A protein and the small-molecule ligand that binds it are described below.
Small molecule (SMILES): O=C(O)[C@@](O)(COP(=O)(O)O)[C@H](O)[C@H](O)COP(=O)(O)O

Binding-site contacts:
Ligand atom O2 contacts residue MG1 of chain 1.HA at 2.3 Å.
Ligand atom O5P contacts residue ARG298 of chain 1.H at 2.9 Å (salt-bridge).
Ligand atom O2P contacts residue GLY383 of chain 1.H at 3.4 Å.
Ligand atom C2 contacts residue MG1 of chain 1.HA at 2.9 Å.
Ligand atom O6P contacts residue HIS330 of chain 1.H at 2.7 Å (h-bond).
Ligand atom O7 contacts residue LYS337 of chain 1.H at 2.9 Å (salt-bridge).
Ligand atom O3 contacts residue ASN127 of chain 1.C at 3.4 Å (h-bond).
Ligand atom O6P contacts residue SER382 of chain 1.H at 3.4 Å (h-bond).
Ligand atom O2P contacts residue LYS337 of chain 1.H at 2.7 Å (salt-bridge).
Ligand atom O6 contacts residue ASP207 of chain 1.H at 3.1 Å (salt-bridge).
Ligand atom O2P contacts residue TRP70 of chain 1.C at 3.4 Å.
Ligand atom C contacts residue ASN127 of chain 1.C at 3.4 Å.
Ligand atom O3P contacts residue GLY406 of chain 1.H at 2.9 Å (h-bond).
Ligand atom O2P contacts residue GLY384 of chain 1.H at 2.9 Å (h-bond).
Ligand atom O1 contacts residue LYS179 of chain 1.H at 3.1 Å (salt-bridge).
Ligand atom O6 contacts residue GLU208 of chain 1.H at 3.2 Å (salt-bridge).
Ligand atom C3 contacts residue KCX205 of chain 1.H at 3.2 Å.
Ligand atom O2 contacts residue ASP207 of chain 1.H at 3.4 Å (salt-bridge).
Ligand atom P1 contacts residue THR69 of chain 1.C at 3.4 Å.
Ligand atom O4P contacts residue ARG298 of chain 1.H at 2.9 Å (salt-bridge).
Ligand atom O6 contacts residue MG1 of chain 1.HA at 2.1 Å.
Ligand atom O1P contacts residue THR69 of chain 1.C at 2.5 Å (h-bond).
Ligand atom O4 contacts residue GLY383 of chain 1.H at 3.1 Å.
Ligand atom O1P contacts residue GLY407 of chain 1.H at 2.7 Å (h-bond).
Ligand atom O6 contacts residue LYS179 of chain 1.H at 3.3 Å (salt-bridge).
Ligand atom O1P contacts residue LYS179 of chain 1.H at 3.4 Å.
Ligand atom O3 contacts residue GLU208 of chain 1.H at 2.9 Å (salt-bridge).
Ligand atom O2 contacts residue THR177 of chain 1.H at 2.9 Å (h-bond).
Ligand atom O5 contacts residue LEU338 of chain 1.H at 3.4 Å.
Ligand atom O3 contacts residue KCX205 of chain 1.H at 2.7 Å (h-bond).
Ligand atom O6 contacts residue ASN127 of chain 1.C at 3.0 Å (h-bond).
Ligand atom O2 contacts residue LYS179 of chain 1.H at 3.0 Å (salt-bridge).
Ligand atom O3 contacts residue HIS297 of chain 1.H at 3.0 Å (h-bond).
Ligand atom C3 contacts residue MG1 of chain 1.HA at 3.0 Å.
Ligand atom O2 contacts residue KCX205 of chain 1.H at 3.1 Å (h-bond).
Ligand atom C contacts residue MG1 of chain 1.HA at 2.9 Å.
Ligand atom O3 contacts residue MG1 of chain 1.HA at 2.2 Å.
Ligand atom O4 contacts residue SER382 of chain 1.H at 3.0 Å (h-bond).
Ligand atom O2P contacts residue THR69 of chain 1.C at 3.3 Å (h-bond).
Ligand atom O6 contacts residue LYS181 of chain 1.H at 2.8 Å (salt-bridge).

Sequence of chain 1.C:
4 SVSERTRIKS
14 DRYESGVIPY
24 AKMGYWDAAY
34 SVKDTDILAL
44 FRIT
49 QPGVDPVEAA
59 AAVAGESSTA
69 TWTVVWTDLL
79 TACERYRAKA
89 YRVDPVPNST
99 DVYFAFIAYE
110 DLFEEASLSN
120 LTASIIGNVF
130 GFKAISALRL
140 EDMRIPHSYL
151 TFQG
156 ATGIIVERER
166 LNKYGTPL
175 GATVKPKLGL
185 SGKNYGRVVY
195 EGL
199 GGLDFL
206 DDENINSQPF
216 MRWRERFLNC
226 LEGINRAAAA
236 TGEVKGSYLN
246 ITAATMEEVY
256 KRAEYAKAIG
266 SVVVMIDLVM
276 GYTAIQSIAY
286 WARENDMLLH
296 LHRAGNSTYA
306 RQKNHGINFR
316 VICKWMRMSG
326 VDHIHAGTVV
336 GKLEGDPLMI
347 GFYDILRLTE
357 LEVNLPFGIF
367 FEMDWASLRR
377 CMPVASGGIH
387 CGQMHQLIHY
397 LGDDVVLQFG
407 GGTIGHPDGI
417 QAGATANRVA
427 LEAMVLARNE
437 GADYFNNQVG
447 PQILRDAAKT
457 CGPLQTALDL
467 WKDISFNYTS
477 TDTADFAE

Sequence of chain 1.H:
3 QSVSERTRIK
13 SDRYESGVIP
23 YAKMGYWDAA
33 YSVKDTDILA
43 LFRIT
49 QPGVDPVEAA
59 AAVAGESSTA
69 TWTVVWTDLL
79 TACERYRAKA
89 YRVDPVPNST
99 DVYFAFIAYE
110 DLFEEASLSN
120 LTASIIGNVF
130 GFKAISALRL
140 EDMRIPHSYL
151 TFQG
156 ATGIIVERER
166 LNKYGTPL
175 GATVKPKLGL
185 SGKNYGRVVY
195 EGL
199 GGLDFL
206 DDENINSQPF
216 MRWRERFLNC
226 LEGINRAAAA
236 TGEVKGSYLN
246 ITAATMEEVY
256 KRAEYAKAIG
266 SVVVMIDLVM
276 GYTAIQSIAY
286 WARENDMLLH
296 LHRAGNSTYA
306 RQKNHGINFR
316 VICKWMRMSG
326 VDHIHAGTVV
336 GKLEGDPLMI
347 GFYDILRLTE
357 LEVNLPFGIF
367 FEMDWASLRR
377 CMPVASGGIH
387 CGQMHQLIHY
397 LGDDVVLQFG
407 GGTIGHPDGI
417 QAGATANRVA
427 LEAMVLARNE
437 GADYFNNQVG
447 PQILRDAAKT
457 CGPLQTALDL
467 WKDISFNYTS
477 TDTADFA